This small molecule binds to this protein.
Small molecule (SMILES): OC[C@H]1O[C@H](O[C@]2(CCl)O[C@H](CCl)[C@@H](O)[C@@H]2O)[C@H](O)[C@@H](O)[C@H]1Cl

Sequence of chain 1.B:
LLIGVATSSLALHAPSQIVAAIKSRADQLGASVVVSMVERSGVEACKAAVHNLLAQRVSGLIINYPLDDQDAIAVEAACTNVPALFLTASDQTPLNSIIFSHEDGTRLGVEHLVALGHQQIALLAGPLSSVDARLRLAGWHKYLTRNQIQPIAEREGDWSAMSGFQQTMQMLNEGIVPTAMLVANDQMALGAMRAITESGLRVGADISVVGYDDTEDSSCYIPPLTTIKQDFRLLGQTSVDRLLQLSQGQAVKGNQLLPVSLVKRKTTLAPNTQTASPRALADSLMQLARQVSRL

Binding-site contacts:
Ligand atom C3 contacts residue TRP241 of chain 1.B at 3.9 Å (hydrophobic).
Ligand atom O3 contacts residue ASN267 of chain 1.B at 3.4 Å.
Ligand atom C2 contacts residue ASP295 of chain 1.B at 3.4 Å.
Ligand atom O4 contacts residue THR170 of chain 1.B at 3.5 Å.
Ligand atom O3 contacts residue ASP295 of chain 1.B at 2.8 Å (salt-bridge).
Ligand atom C3 contacts residue ARG218 of chain 1.B at 3.6 Å.
Ligand atom CL1 contacts residue PHE182 of chain 1.B at 3.7 Å.
Ligand atom O6 contacts residue PRO97 of chain 1.B at 3.7 Å.
Ligand atom C1 contacts residue ALA96 of chain 1.B at 3.7 Å (hydrophobic).
Ligand atom O4 contacts residue PRO148 of chain 1.B at 3.8 Å.
Ligand atom O3 contacts residue ASP214 of chain 1.B at 2.8 Å (salt-bridge).
Ligand atom C6 contacts residue PRO148 of chain 1.B at 3.4 Å (hydrophobic).
Ligand atom C3 contacts residue ASP214 of chain 1.B at 3.5 Å.
Ligand atom O3 contacts residue ARG218 of chain 1.B at 3.0 Å (salt-bridge).
Ligand atom C6 contacts residue TYR147 of chain 1.B at 3.5 Å (hydrophobic).
Ligand atom C6 contacts residue PRO97 of chain 1.B at 3.9 Å (hydrophobic).
Ligand atom O4 contacts residue LEU169 of chain 1.B at 3.0 Å (h-bond).
Ligand atom C1 contacts residue ILE100 of chain 1.B at 3.3 Å (hydrophobic).
Ligand atom CL4 contacts residue ASP295 of chain 1.B at 3.7 Å.
Ligand atom C3 contacts residue ASP295 of chain 1.B at 3.7 Å.
Ligand atom C4 contacts residue TRP241 of chain 1.B at 3.6 Å (hydrophobic).
Ligand atom O2 contacts residue ASP295 of chain 1.B at 2.8 Å (salt-bridge).
Ligand atom O4 contacts residue ASP214 of chain 1.B at 3.3 Å (salt-bridge).
Ligand atom CL6 contacts residue PRO97 of chain 1.B at 3.9 Å.
Ligand atom CL4 contacts residue ASN267 of chain 1.B at 3.6 Å.
Ligand atom O5 contacts residue PRO97 of chain 1.B at 3.6 Å.
Ligand atom C6 contacts residue LEU94 of chain 1.B at 3.6 Å (hydrophobic).
Ligand atom C4 contacts residue ASP214 of chain 1.B at 3.2 Å.
Ligand atom C5 contacts residue ASN146 of chain 1.B at 3.6 Å.
Ligand atom C2 contacts residue ALA96 of chain 1.B at 3.5 Å (hydrophobic).
Ligand atom CL1 contacts residue ILE100 of chain 1.B at 3.9 Å.
Ligand atom O2 contacts residue GLN312 of chain 1.B at 3.5 Å (h-bond).
Ligand atom O3 contacts residue TRP241 of chain 1.B at 3.6 Å.
Ligand atom C5 contacts residue ASP214 of chain 1.B at 3.6 Å.
Ligand atom C6 contacts residue ASN146 of chain 1.B at 3.8 Å.
Ligand atom CL6 contacts residue ASN146 of chain 1.B at 3.3 Å.
Ligand atom O5 contacts residue ASN146 of chain 1.B at 3.7 Å.
Ligand atom O3 contacts residue ALA266 of chain 1.B at 3.9 Å.
Ligand atom C2 contacts residue ARG218 of chain 1.B at 3.9 Å.
Ligand atom O2 contacts residue ARG218 of chain 1.B at 3.0 Å (salt-bridge).